This protein binds this small molecule.
Small molecule (SMILES): N[C@H](CCc1ccccc1)[P](=O)(O)C[C@@H](Cc1ccccc1)C(=O)O

Binding-site contacts:
Ligand atom O3 contacts residue ZN1 of chain 1.LA at 2.3 Å.
Ligand atom O4 contacts residue ZN1 of chain 1.KA at 2.0 Å.
Ligand atom P contacts residue ASP376 of chain 1.D at 3.5 Å.
Ligand atom O1 contacts residue GLY406 of chain 1.D at 2.6 Å (h-bond).
Ligand atom C19 contacts residue LYS303 of chain 1.D at 3.6 Å.
Ligand atom P contacts residue ZN1 of chain 1.KA at 3.1 Å.
Ligand atom O3 contacts residue LYS303 of chain 1.D at 2.5 Å (salt-bridge).
Ligand atom C3 contacts residue ASN374 of chain 1.D at 3.4 Å.
Ligand atom C17 contacts residue CO31 of chain 1.JA at 3.0 Å.
Ligand atom O4 contacts residue CO31 of chain 1.JA at 2.5 Å (h-bond).
Ligand atom C17 contacts residue LEU404 of chain 1.D at 2.6 Å (hydrophobic).
Ligand atom C16 contacts residue GLY406 of chain 1.D at 3.8 Å.
Ligand atom C12 contacts residue LEU409 of chain 1.D at 3.8 Å (hydrophobic).
Ligand atom O4 contacts residue ASP376 of chain 1.D at 3.4 Å (salt-bridge).
Ligand atom C19 contacts residue ZN1 of chain 1.KA at 3.6 Å.
Ligand atom N contacts residue LYS291 of chain 1.D at 3.7 Å.
Ligand atom P contacts residue CO31 of chain 1.JA at 3.6 Å.
Ligand atom O4 contacts residue ASP296 of chain 1.D at 3.3 Å (salt-bridge).
Ligand atom N contacts residue MET313 of chain 1.D at 3.8 Å.
Ligand atom C7 contacts residue ARG380 of chain 1.D at 3.6 Å.
Ligand atom O3 contacts residue ASP376 of chain 1.D at 2.8 Å (salt-bridge).
Ligand atom C12 contacts residue MET309 of chain 1.D at 3.2 Å (hydrophobic).
Ligand atom C13 contacts residue ALA494 of chain 1.D at 3.5 Å (hydrophobic).
Ligand atom P contacts residue ASP296 of chain 1.D at 3.7 Å.
Ligand atom O3 contacts residue ASP296 of chain 1.D at 3.4 Å (salt-bridge).
Ligand atom C10 contacts residue MET313 of chain 1.D at 3.7 Å (hydrophobic).
Ligand atom P contacts residue ZN1 of chain 1.LA at 2.8 Å.
Ligand atom N contacts residue ZN1 of chain 1.KA at 2.8 Å.
Ligand atom O4 contacts residue ZN1 of chain 1.LA at 2.5 Å.
Ligand atom P contacts residue LYS303 of chain 1.D at 3.7 Å.
Ligand atom N contacts residue ASP316 of chain 1.D at 3.0 Å (salt-bridge).
Ligand atom C8 contacts residue CO31 of chain 1.JA at 3.4 Å.
Ligand atom C14 contacts residue LEU409 of chain 1.D at 3.6 Å (hydrophobic).
Ligand atom O1 contacts residue THR405 of chain 1.D at 3.5 Å.
Ligand atom N contacts residue ASP296 of chain 1.D at 3.4 Å (salt-bridge).
Ligand atom O4 contacts residue LYS291 of chain 1.D at 3.0 Å (salt-bridge).
Ligand atom C7 contacts residue CO31 of chain 1.JA at 2.8 Å.
Ligand atom C18 contacts residue GLY406 of chain 1.D at 3.6 Å.
Ligand atom N contacts residue THR403 of chain 1.D at 3.7 Å.
Ligand atom O4 contacts residue GLU378 of chain 1.D at 3.3 Å (salt-bridge).

Sequence of chain 1.D:
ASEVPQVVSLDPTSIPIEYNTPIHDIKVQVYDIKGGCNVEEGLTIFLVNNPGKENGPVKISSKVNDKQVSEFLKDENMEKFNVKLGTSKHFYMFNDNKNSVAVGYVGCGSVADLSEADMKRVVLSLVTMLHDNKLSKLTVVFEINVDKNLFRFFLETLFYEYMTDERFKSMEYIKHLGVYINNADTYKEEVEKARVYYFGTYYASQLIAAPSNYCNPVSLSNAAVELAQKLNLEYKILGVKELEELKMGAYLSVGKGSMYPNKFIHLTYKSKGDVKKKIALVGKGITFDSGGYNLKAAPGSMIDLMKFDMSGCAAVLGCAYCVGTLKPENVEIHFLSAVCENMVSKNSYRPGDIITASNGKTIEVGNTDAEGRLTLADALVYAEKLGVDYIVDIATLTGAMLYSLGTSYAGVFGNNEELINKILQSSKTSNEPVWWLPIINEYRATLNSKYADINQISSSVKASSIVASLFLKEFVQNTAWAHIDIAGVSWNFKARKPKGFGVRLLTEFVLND